Binding-site contacts:
Ligand atom N4 contacts residue VAL216 of chain 1.A at 3.8 Å.
Ligand atom N6 contacts residue GLY229 of chain 1.A at 3.2 Å.
Ligand atom C9 contacts residue GLN195 of chain 1.A at 3.6 Å.
Ligand atom N4 contacts residue TRP218 of chain 1.A at 3.8 Å.
Ligand atom N7 contacts residue GLY219 of chain 1.A at 3.8 Å.
Ligand atom N4 contacts residue SER198 of chain 1.A at 3.2 Å (h-bond).
Ligand atom C3 contacts residue SER145 of chain 1.A at 3.3 Å.
Ligand atom N3 contacts residue GLN195 of chain 1.A at 3.7 Å.
Ligand atom F1 contacts residue GLY221 of chain 1.A at 3.3 Å.
Ligand atom F1 contacts residue ARG220 of chain 1.A at 3.3 Å.
Ligand atom O2 contacts residue TRP218 of chain 1.A at 3.7 Å.
Ligand atom N5 contacts residue GLY221 of chain 1.A at 3.2 Å (h-bond).
Ligand atom N1 contacts residue GLN195 of chain 1.A at 3.8 Å.
Ligand atom N7 contacts residue ASP192 of chain 1.A at 3.0 Å (salt-bridge).
Ligand atom N6 contacts residue ASP192 of chain 1.A at 3.0 Å (salt-bridge).
Ligand atom C14 contacts residue GLN195 of chain 1.A at 3.7 Å.
Ligand atom N4 contacts residue SER217 of chain 1.A at 3.4 Å (h-bond).
Ligand atom C1 contacts residue CYS222 of chain 1.A at 3.8 Å (hydrophobic).
Ligand atom C8 contacts residue CYS222 of chain 1.A at 3.7 Å (hydrophobic).
Ligand atom C12 contacts residue GLN195 of chain 1.A at 3.7 Å.
Ligand atom C13 contacts residue TRP218 of chain 1.A at 3.8 Å (hydrophobic).
Ligand atom N6 contacts residue SER193 of chain 1.A at 2.8 Å (h-bond).
Ligand atom N7 contacts residue GLY221 of chain 1.A at 2.7 Å (h-bond).
Ligand atom C2 contacts residue SER145 of chain 1.A at 3.8 Å.
Ligand atom C20 contacts residue GLY221 of chain 1.A at 3.4 Å.
Ligand atom O2 contacts residue SER193 of chain 1.A at 3.1 Å (h-bond).
Ligand atom O1 contacts residue CYS222 of chain 1.A at 3.5 Å (h-bond).
Ligand atom N5 contacts residue GLY219 of chain 1.A at 3.4 Å.
Ligand atom N7 contacts residue CYS222 of chain 1.A at 3.6 Å.
Ligand atom O1 contacts residue CYS194 of chain 1.A at 3.7 Å.
Ligand atom C20 contacts residue GLY219 of chain 1.A at 3.7 Å.
Ligand atom C15 contacts residue HIS46 of chain 1.A at 3.7 Å.
Ligand atom C5 contacts residue GLY221 of chain 1.A at 3.8 Å.
Ligand atom O1 contacts residue GLN195 of chain 1.A at 3.4 Å.
Ligand atom C20 contacts residue SER193 of chain 1.A at 3.3 Å.
Ligand atom N5 contacts residue SER193 of chain 1.A at 3.6 Å.
Ligand atom N2 contacts residue SER198 of chain 1.A at 3.7 Å.
Ligand atom C20 contacts residue ASP192 of chain 1.A at 3.5 Å.
Ligand atom C13 contacts residue GLY219 of chain 1.A at 3.6 Å.
Ligand atom N1 contacts residue CYS222 of chain 1.A at 3.7 Å.

Sequence of chain 1.A:
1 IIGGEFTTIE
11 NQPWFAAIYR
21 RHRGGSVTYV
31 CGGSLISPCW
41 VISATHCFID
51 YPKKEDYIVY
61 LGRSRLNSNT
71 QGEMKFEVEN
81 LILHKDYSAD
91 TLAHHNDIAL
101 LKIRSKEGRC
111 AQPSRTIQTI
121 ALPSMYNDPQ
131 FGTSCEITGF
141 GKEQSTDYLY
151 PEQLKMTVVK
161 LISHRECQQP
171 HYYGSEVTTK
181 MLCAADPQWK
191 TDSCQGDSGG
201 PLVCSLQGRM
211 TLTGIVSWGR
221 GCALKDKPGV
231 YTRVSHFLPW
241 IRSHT

The small molecule below binds the protein below.
Small molecule (SMILES): [H]/N=C(/N)NC(=O)c1nc(-c2cc3c(F)cccc3o2)c(N2CCCCCC2)nc1N